This small molecule binds to this protein.
Small molecule (SMILES): Nc1ncnc2c1ncn2[C@@H]1O[C@H](CO[P](=O)(O)O[P](=O)(O)NP(=O)(O)O)[C@@H](O)[C@H]1O

Binding-site contacts:
Ligand atom O1A contacts residue LEU39 of chain 1.B at 3.2 Å.
Ligand atom O1B contacts residue ASP91 of chain 1.B at 2.9 Å (salt-bridge).
Ligand atom PA contacts residue GLY160 of chain 1.B at 3.4 Å.
Ligand atom O4' contacts residue GLY40 of chain 1.B at 3.7 Å.
Ligand atom O2' contacts residue GLU490 of chain 1.B at 1.9 Å (salt-bridge).
Ligand atom C2 contacts residue LEU473 of chain 1.B at 3.5 Å (hydrophobic).
Ligand atom O1G contacts residue LYS161 of chain 1.B at 3.6 Å (salt-bridge).
Ligand atom O2A contacts residue MG1 of chain 1.L at 2.8 Å.
Ligand atom O1B contacts residue MG1 of chain 1.L at 3.1 Å.
Ligand atom O1A contacts residue ASN59 of chain 1.B at 3.5 Å (h-bond).
Ligand atom N3B contacts residue THR94 of chain 1.B at 3.3 Å (h-bond).
Ligand atom O2G contacts residue ASP386 of chain 1.B at 3.4 Å (salt-bridge).
Ligand atom PA contacts residue GLY40 of chain 1.B at 3.5 Å.
Ligand atom O2G contacts residue ASP91 of chain 1.B at 3.5 Å (salt-bridge).
Ligand atom O1A contacts residue THR38 of chain 1.B at 2.7 Å (h-bond).
Ligand atom N6 contacts residue PHE476 of chain 1.B at 3.1 Å.
Ligand atom C2' contacts residue GLU490 of chain 1.B at 2.8 Å.
Ligand atom O3G contacts residue ASP386 of chain 1.B at 3.6 Å (salt-bridge).
Ligand atom O2' contacts residue GLY404 of chain 1.B at 3.0 Å (h-bond).
Ligand atom O2A contacts residue GLY160 of chain 1.B at 3.0 Å (h-bond).
Ligand atom C5 contacts residue PRO41 of chain 1.B at 3.3 Å (hydrophobic).
Ligand atom N3 contacts residue GLY404 of chain 1.B at 3.3 Å.
Ligand atom O1G contacts residue GLY61 of chain 1.B at 3.0 Å (h-bond).
Ligand atom O3G contacts residue LYS161 of chain 1.B at 3.0 Å (salt-bridge).
Ligand atom O5' contacts residue GLY40 of chain 1.B at 2.9 Å (h-bond).
Ligand atom O3G contacts residue ASP91 of chain 1.B at 3.0 Å (salt-bridge).
Ligand atom N7 contacts residue PRO41 of chain 1.B at 3.4 Å.
Ligand atom O2B contacts residue THR95 of chain 1.B at 3.1 Å.
Ligand atom O1G contacts residue ASN59 of chain 1.B at 3.1 Å (h-bond).
Ligand atom O3G contacts residue MG1 of chain 1.L at 2.2 Å.
Ligand atom O1A contacts residue GLY40 of chain 1.B at 2.7 Å (h-bond).
Ligand atom O2G contacts residue THR93 of chain 1.B at 2.8 Å (h-bond).
Ligand atom O1A contacts residue GLY160 of chain 1.B at 2.8 Å (h-bond).
Ligand atom O1G contacts residue ASP60 of chain 1.B at 3.4 Å.
Ligand atom O2G contacts residue ASP60 of chain 1.B at 3.5 Å (salt-bridge).
Ligand atom O1G contacts residue THR94 of chain 1.B at 3.2 Å (h-bond).
Ligand atom C3' contacts residue GLU490 of chain 1.B at 3.3 Å.
Ligand atom N1 contacts residue ASN474 of chain 1.B at 3.6 Å.
Ligand atom PG contacts residue LYS161 of chain 1.B at 3.6 Å.
Ligand atom O2' contacts residue GLY403 of chain 1.B at 3.4 Å.

Sequence of chain 1.B:
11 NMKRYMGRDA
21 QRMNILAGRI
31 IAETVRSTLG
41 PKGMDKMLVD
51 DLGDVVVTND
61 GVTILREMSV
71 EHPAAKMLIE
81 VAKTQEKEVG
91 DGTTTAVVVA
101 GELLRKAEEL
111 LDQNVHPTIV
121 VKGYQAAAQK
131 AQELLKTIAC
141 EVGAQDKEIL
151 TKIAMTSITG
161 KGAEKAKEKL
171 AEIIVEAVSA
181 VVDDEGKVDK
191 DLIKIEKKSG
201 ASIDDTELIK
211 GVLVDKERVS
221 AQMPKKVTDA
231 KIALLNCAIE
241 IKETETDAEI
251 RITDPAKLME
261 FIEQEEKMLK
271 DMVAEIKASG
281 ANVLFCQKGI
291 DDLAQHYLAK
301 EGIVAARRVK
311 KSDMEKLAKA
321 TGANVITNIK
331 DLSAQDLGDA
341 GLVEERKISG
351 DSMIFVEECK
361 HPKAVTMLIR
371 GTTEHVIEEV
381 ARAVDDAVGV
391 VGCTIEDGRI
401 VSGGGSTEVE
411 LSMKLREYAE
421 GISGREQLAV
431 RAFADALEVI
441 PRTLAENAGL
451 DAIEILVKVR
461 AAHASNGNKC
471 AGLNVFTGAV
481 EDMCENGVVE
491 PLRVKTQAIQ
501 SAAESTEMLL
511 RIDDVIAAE